This small molecule binds to this protein.
Small molecule (SMILES): N#Cc1ccc([C@H]2CCCc3cncn32)cc1

Sequence of chain 2.B:
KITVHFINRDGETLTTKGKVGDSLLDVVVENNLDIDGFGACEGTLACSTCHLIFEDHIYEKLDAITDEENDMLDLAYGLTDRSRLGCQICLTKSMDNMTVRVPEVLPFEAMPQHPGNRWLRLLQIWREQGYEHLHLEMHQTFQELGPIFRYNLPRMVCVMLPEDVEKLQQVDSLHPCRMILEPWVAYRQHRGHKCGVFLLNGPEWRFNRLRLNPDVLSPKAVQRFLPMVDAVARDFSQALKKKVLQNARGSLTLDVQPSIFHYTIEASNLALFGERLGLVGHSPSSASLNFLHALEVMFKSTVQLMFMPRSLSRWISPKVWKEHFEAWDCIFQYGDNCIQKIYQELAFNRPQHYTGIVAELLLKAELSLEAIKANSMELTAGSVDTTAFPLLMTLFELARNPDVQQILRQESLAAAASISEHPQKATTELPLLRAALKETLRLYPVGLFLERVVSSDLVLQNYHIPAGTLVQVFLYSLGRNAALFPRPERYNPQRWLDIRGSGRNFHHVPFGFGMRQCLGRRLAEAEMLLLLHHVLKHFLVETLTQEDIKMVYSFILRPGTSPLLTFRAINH

Binding-site contacts:
Ligand atom C15 contacts residue GLY416 of chain 2.B at 3.2 Å.
Ligand atom N17 contacts residue TRP362 of chain 2.B at 3.9 Å.
Ligand atom C16 contacts residue ARG222 of chain 2.B at 4.0 Å.
Ligand atom N17 contacts residue GLU412 of chain 2.B at 3.1 Å.
Ligand atom C13 contacts residue GLU412 of chain 2.B at 3.9 Å.
Ligand atom C11 contacts residue PHE232 of chain 2.B at 3.9 Å (hydrophobic).
Ligand atom C11 contacts residue TRP218 of chain 2.B at 3.9 Å (hydrophobic).
Ligand atom C07 contacts residue HEM1 of chain 2.H at 3.5 Å.
Ligand atom C03 contacts residue GLY416 of chain 2.B at 3.6 Å.
Ligand atom C16 contacts residue TRP362 of chain 2.B at 4.1 Å (hydrophobic).
Ligand atom C08 contacts residue PHE232 of chain 2.B at 3.9 Å (hydrophobic).
Ligand atom N04 contacts residue THR420 of chain 2.B at 3.4 Å.
Ligand atom C02 contacts residue PHE333 of chain 2.B at 3.5 Å (hydrophobic).
Ligand atom C05 contacts residue THR420 of chain 2.B at 3.6 Å.
Ligand atom C01 contacts residue TRP218 of chain 2.B at 3.6 Å (hydrophobic).
Ligand atom C14 contacts residue GLY416 of chain 2.B at 3.6 Å.
Ligand atom C05 contacts residue GLY416 of chain 2.B at 3.9 Å.
Ligand atom C15 contacts residue ALA415 of chain 2.B at 3.5 Å (hydrophobic).
Ligand atom C10 contacts residue GLY416 of chain 2.B at 3.4 Å.
Ligand atom C01 contacts residue PHE589 of chain 2.B at 3.8 Å (hydrophobic).
Ligand atom C02 contacts residue THR420 of chain 2.B at 3.9 Å.
Ligand atom C05 contacts residue HEM1 of chain 2.H at 3.2 Å.
Ligand atom C12 contacts residue GLU412 of chain 2.B at 4.1 Å.
Ligand atom C13 contacts residue TRP218 of chain 2.B at 3.6 Å (hydrophobic).
Ligand atom C07 contacts residue PHE232 of chain 2.B at 3.8 Å (hydrophobic).
Ligand atom N06 contacts residue HEM1 of chain 2.H at 2.4 Å.
Ligand atom C01 contacts residue PHE333 of chain 2.B at 3.9 Å (hydrophobic).
Ligand atom C12 contacts residue TRP218 of chain 2.B at 3.5 Å (hydrophobic).
Ligand atom C16 contacts residue TRP218 of chain 2.B at 3.9 Å (hydrophobic).
Ligand atom N06 contacts residue THR420 of chain 2.B at 4.1 Å.
Ligand atom C14 contacts residue GLU412 of chain 2.B at 4.1 Å.
Ligand atom C03 contacts residue THR420 of chain 2.B at 3.7 Å.
Ligand atom C12 contacts residue PHE232 of chain 2.B at 3.9 Å (hydrophobic).
Ligand atom C11 contacts residue GLY416 of chain 2.B at 4.1 Å.
Ligand atom C09 contacts residue PHE232 of chain 2.B at 3.9 Å (hydrophobic).
Ligand atom C14 contacts residue TRP218 of chain 2.B at 4.2 Å (hydrophobic).
Ligand atom C16 contacts residue GLU412 of chain 2.B at 3.4 Å.
Ligand atom N17 contacts residue ARG222 of chain 2.B at 3.1 Å (salt-bridge).
Ligand atom C14 contacts residue ALA415 of chain 2.B at 3.5 Å (hydrophobic).
Ligand atom C08 contacts residue THR420 of chain 2.B at 3.9 Å.